Sequence of chain 1.Y:
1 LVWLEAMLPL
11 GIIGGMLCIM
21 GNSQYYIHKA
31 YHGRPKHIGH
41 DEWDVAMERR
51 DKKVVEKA

The protein below binds the small molecule below.
Small molecule (SMILES): COC1=C(OC)C(=O)C(C/C=C(\C)CC/C=C(\C)CC/C=C(\C)CC/C=C(/C)CC/C=C(\C)CC/C=C(\C)CC/C=C(\C)CC/C=C(/C)CCC=C(C)C)=C(C)C1=O

Sequence of chain 1.B:
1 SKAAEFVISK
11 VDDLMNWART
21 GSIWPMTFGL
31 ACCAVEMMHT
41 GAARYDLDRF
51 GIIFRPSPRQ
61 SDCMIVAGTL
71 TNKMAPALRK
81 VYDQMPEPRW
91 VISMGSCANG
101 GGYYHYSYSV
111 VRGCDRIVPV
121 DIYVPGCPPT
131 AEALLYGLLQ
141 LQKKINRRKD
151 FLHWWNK

Sequence of chain 1.H:
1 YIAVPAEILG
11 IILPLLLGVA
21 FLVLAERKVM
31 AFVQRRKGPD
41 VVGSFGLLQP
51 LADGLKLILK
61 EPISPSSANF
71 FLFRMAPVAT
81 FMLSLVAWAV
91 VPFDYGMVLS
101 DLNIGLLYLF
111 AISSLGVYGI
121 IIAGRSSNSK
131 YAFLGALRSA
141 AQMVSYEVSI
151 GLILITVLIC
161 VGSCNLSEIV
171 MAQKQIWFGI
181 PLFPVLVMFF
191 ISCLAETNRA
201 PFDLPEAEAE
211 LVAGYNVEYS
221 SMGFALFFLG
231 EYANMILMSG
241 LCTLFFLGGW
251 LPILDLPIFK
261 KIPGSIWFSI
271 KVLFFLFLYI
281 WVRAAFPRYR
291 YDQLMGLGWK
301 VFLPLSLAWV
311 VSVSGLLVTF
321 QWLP

Binding-site contacts:
Ligand atom C24 contacts residue LEU17 of chain 1.H at 2.9 Å (hydrophobic).
Ligand atom C19 contacts residue LEU16 of chain 1.H at 4.0 Å (hydrophobic).
Ligand atom C1M contacts residue LEU57 of chain 1.H at 4.0 Å (hydrophobic).
Ligand atom C23 contacts residue LEU13 of chain 1.H at 4.0 Å (hydrophobic).
Ligand atom C15 contacts residue LEU17 of chain 1.H at 3.8 Å (hydrophobic).
Ligand atom O3 contacts residue ARG55 of chain 1.B at 2.9 Å (salt-bridge).
Ligand atom C4M contacts residue PHE228 of chain 1.H at 3.8 Å (hydrophobic).
Ligand atom C26 contacts residue LEU13 of chain 1.H at 3.6 Å (hydrophobic).
Ligand atom C4M contacts residue ARG27 of chain 1.H at 4.0 Å.
Ligand atom O5 contacts residue ASP53 of chain 1.H at 4.0 Å.
Ligand atom C8 contacts residue PHE228 of chain 1.H at 4.2 Å (hydrophobic).
Ligand atom C18 contacts residue LEU16 of chain 1.H at 3.9 Å (hydrophobic).
Ligand atom C3M contacts residue ARG55 of chain 1.B at 3.8 Å.
Ligand atom C27 contacts residue LEU17 of chain 1.H at 3.9 Å (hydrophobic).
Ligand atom C22 contacts residue LEU17 of chain 1.H at 3.7 Å (hydrophobic).
Ligand atom O5 contacts residue VAL23 of chain 1.H at 3.9 Å.
Ligand atom C26 contacts residue LEU17 of chain 1.H at 3.6 Å (hydrophobic).
Ligand atom C5 contacts residue TRP24 of chain 1.B at 3.7 Å (hydrophobic).
Ligand atom C10 contacts residue PRO50 of chain 1.H at 3.6 Å (hydrophobic).
Ligand atom O5 contacts residue ARG27 of chain 1.H at 3.8 Å.
Ligand atom C3 contacts residue ARG55 of chain 1.B at 3.8 Å.
Ligand atom C11 contacts residue LEU229 of chain 1.H at 4.0 Å (hydrophobic).
Ligand atom C6 contacts residue TRP24 of chain 1.B at 3.6 Å (hydrophobic).
Ligand atom C25 contacts residue LEU17 of chain 1.H at 1.5 Å (hydrophobic).
Ligand atom C25 contacts residue LEU13 of chain 1.H at 4.1 Å (hydrophobic).
Ligand atom C7 contacts residue ASP53 of chain 1.H at 4.2 Å.
Ligand atom C1M contacts residue ALA225 of chain 1.H at 3.8 Å (hydrophobic).
Ligand atom C10 contacts residue ASP53 of chain 1.H at 3.6 Å.
Ligand atom C7 contacts residue TRP24 of chain 1.B at 4.0 Å (hydrophobic).
Ligand atom C12 contacts residue ALA20 of chain 1.H at 3.6 Å (hydrophobic).
Ligand atom O5 contacts residue TRP24 of chain 1.B at 4.0 Å.
Ligand atom C4 contacts residue TRP24 of chain 1.B at 4.1 Å (hydrophobic).
Ligand atom C1 contacts residue TRP24 of chain 1.B at 3.9 Å (hydrophobic).
Ligand atom C24 contacts residue LEU13 of chain 1.H at 3.8 Å (hydrophobic).
Ligand atom C23 contacts residue LEU17 of chain 1.H at 3.7 Å (hydrophobic).
Ligand atom C21 contacts residue LEU16 of chain 1.H at 3.8 Å (hydrophobic).
Ligand atom C3M contacts residue PHE228 of chain 1.H at 3.7 Å (hydrophobic).
Ligand atom C4M contacts residue VAL23 of chain 1.H at 3.9 Å (hydrophobic).
Ligand atom O4 contacts residue ARG27 of chain 1.H at 4.0 Å.
Ligand atom C15 contacts residue ALA20 of chain 1.H at 3.7 Å (hydrophobic).